Sequence of chain 1.B:
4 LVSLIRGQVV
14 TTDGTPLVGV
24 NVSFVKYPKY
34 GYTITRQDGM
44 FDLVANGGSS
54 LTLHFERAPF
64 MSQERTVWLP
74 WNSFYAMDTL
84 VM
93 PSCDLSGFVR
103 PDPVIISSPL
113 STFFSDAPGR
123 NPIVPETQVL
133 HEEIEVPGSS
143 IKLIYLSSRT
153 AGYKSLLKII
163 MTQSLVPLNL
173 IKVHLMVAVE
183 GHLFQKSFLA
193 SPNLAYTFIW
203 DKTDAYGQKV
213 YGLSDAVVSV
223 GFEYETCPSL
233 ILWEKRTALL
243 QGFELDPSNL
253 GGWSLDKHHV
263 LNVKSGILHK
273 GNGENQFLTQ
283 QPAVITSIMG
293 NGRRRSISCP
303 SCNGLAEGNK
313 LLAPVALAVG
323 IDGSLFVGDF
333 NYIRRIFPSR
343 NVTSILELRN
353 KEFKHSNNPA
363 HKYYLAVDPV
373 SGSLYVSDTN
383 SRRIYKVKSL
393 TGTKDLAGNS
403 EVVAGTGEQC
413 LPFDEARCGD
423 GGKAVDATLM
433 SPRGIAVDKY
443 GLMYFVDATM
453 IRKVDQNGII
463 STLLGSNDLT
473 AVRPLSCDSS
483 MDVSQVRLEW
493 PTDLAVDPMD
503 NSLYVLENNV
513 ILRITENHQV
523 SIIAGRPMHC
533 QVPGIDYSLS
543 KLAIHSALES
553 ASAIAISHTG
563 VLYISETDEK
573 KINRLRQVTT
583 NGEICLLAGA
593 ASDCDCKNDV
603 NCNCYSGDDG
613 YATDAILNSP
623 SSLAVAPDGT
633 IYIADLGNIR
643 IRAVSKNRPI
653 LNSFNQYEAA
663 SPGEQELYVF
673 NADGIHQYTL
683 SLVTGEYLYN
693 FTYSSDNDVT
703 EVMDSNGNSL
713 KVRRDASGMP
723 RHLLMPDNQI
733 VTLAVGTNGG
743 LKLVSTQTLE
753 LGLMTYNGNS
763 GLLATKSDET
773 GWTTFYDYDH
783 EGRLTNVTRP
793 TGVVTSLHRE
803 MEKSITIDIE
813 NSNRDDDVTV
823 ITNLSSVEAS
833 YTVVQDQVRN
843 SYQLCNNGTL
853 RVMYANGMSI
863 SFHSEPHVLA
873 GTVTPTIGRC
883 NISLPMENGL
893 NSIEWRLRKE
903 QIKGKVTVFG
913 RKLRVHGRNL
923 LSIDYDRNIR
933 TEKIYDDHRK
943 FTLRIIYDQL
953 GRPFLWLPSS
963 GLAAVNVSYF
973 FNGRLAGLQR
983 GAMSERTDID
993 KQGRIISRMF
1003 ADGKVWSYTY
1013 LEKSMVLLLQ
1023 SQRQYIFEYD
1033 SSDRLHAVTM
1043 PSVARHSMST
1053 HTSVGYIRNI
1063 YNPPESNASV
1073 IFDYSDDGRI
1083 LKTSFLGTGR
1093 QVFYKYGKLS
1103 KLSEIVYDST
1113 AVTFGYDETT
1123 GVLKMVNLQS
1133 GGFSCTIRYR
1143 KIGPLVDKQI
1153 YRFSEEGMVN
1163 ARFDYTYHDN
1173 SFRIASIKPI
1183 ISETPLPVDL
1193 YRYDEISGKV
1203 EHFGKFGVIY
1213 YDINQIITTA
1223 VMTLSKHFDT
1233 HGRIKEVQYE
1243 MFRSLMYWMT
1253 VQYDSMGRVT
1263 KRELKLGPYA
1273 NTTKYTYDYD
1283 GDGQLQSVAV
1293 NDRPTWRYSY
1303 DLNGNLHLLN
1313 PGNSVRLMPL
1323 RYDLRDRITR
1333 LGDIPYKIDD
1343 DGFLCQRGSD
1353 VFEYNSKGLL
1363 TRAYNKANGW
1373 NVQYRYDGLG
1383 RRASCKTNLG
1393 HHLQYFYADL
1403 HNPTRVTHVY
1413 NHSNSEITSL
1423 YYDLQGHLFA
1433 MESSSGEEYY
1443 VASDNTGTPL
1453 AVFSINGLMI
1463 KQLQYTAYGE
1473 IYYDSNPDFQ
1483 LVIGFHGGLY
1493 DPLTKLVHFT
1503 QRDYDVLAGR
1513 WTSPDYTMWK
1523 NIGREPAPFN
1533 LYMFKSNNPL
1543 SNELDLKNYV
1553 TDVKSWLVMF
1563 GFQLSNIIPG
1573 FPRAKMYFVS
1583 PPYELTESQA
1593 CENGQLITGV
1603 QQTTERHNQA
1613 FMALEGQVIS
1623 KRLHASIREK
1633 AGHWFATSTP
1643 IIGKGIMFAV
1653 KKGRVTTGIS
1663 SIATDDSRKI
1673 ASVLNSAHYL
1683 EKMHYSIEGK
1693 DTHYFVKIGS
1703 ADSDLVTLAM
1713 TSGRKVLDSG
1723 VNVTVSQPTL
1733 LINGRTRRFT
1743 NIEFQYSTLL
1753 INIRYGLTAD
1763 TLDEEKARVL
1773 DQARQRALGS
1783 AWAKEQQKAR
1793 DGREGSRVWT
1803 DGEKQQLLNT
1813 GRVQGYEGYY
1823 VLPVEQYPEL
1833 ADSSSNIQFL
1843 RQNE

Binding-site contacts:
Ligand atom O7 contacts residue TYR35 of chain 1.B at 3.3 Å.
Ligand atom C5 contacts residue SER26 of chain 1.B at 3.6 Å.
Ligand atom C4 contacts residue ASN24 of chain 1.B at 4.2 Å.
Ligand atom C1 contacts residue GLU59 of chain 1.B at 4.0 Å.
Ligand atom O5 contacts residue ASN24 of chain 1.B at 2.3 Å (h-bond).
Ligand atom C7 contacts residue ILE37 of chain 1.B at 4.5 Å (hydrophobic).
Ligand atom C1 contacts residue TYR35 of chain 1.B at 4.4 Å (hydrophobic).
Ligand atom C7 contacts residue ASN24 of chain 1.B at 3.6 Å.
Ligand atom O5 contacts residue GLU59 of chain 1.B at 3.7 Å.
Ligand atom C3 contacts residue ASN24 of chain 1.B at 3.8 Å.
Ligand atom C5 contacts residue ASN24 of chain 1.B at 3.6 Å.
Ligand atom O5 contacts residue SER26 of chain 1.B at 3.0 Å (h-bond).
Ligand atom C1 contacts residue SER26 of chain 1.B at 3.9 Å.
Ligand atom O6 contacts residue SER26 of chain 1.B at 3.9 Å.
Ligand atom C2 contacts residue GLU59 of chain 1.B at 4.5 Å.
Ligand atom C6 contacts residue SER26 of chain 1.B at 3.5 Å.
Ligand atom N2 contacts residue ASN24 of chain 1.B at 3.0 Å (h-bond).
Ligand atom O7 contacts residue ILE37 of chain 1.B at 3.4 Å.
Ligand atom O7 contacts residue ASN24 of chain 1.B at 3.2 Å (h-bond).
Ligand atom O6 contacts residue GLU59 of chain 1.B at 4.5 Å.
Ligand atom C1 contacts residue ASN24 of chain 1.B at 1.4 Å.
Ligand atom C7 contacts residue TYR35 of chain 1.B at 3.8 Å (hydrophobic).
Ligand atom C8 contacts residue TYR35 of chain 1.B at 3.9 Å (hydrophobic).
Ligand atom C2 contacts residue ASN24 of chain 1.B at 2.5 Å.

The protein below binds the small molecule below.
Small molecule (SMILES): CC(=O)N[C@@H]1[C@@H](O)[C@H](O)[C@@H](CO)O[C@H]1O